Sequence of chain 1.I:
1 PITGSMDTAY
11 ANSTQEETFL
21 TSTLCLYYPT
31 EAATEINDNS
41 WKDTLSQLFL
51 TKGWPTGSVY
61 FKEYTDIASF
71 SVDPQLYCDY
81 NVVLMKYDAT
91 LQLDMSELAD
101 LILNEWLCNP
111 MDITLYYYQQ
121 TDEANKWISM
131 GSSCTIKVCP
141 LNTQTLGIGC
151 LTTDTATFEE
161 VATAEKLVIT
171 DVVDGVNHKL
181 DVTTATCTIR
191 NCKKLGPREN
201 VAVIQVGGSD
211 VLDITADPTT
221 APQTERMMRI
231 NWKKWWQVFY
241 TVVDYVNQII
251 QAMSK

Binding-site contacts:
Ligand atom N2 contacts residue ASN12 of chain 1.I at 3.8 Å.
Ligand atom C7 contacts residue ASN12 of chain 1.I at 3.9 Å.
Ligand atom C2 contacts residue ASN12 of chain 1.I at 3.2 Å.
Ligand atom C5 contacts residue ASN12 of chain 1.I at 4.0 Å.
Ligand atom O5 contacts residue ASN12 of chain 1.I at 2.6 Å (h-bond).
Ligand atom O7 contacts residue ASN12 of chain 1.I at 3.7 Å.
Ligand atom C1 contacts residue ASN12 of chain 1.I at 2.1 Å.

This protein binds this small molecule.
Small molecule (SMILES): CC(=O)N[C@H]1[C@H](O[C@H]2[C@H](O)[C@@H](NC(C)=O)CO[C@@H]2CO)O[C@H](CO)[C@@H](O)[C@@H]1O